Binding-site contacts:
Ligand atom O5 contacts residue ASN253 of chain 1.A at 2.9 Å (h-bond).
Ligand atom O6 contacts residue SER255 of chain 1.A at 4.4 Å.
Ligand atom C1 contacts residue SER255 of chain 1.A at 3.6 Å.
Ligand atom C8 contacts residue THR240 of chain 1.A at 4.2 Å.
Ligand atom C8 contacts residue THR239 of chain 1.A at 3.5 Å.
Ligand atom C7 contacts residue ASN253 of chain 1.A at 4.3 Å.
Ligand atom C5 contacts residue ASN253 of chain 1.A at 4.2 Å.
Ligand atom C5 contacts residue SER255 of chain 1.A at 4.1 Å.
Ligand atom O6 contacts residue ASN253 of chain 1.A at 3.8 Å.
Ligand atom O5 contacts residue SER255 of chain 1.A at 3.5 Å (h-bond).
Ligand atom C1 contacts residue ASN253 of chain 1.A at 3.1 Å.
Ligand atom N2 contacts residue ASN253 of chain 1.A at 4.3 Å.
Ligand atom C2 contacts residue ASN253 of chain 1.A at 4.2 Å.
Ligand atom O7 contacts residue ASN253 of chain 1.A at 4.2 Å.
Ligand atom O7 contacts residue LYS283 of chain 1.A at 4.3 Å.

Sequence of chain 1.A:
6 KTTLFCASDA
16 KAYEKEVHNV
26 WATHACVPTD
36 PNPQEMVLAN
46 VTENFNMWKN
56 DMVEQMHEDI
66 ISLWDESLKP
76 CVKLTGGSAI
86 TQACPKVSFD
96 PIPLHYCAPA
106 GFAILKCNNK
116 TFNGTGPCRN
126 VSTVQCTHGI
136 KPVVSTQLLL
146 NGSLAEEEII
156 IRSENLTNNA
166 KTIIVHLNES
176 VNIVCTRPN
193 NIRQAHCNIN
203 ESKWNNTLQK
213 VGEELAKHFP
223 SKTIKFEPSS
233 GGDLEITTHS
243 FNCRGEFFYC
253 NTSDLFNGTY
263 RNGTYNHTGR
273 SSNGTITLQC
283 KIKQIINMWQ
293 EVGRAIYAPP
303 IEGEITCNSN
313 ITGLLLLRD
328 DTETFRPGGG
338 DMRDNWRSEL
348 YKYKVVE

A protein and the small-molecule ligand that binds it are described below.
Small molecule (SMILES): CC(=O)N[C@@H]1[C@@H](O)[C@H](O)[C@@H](CO)O[C@H]1O